A small-molecule ligand and the protein it binds are described below.
Small molecule (SMILES): Clc1ccc(COC(Cn2ccnc2)c2ccc(Cl)cc2Cl)cc1

Sequence of chain 1.A:
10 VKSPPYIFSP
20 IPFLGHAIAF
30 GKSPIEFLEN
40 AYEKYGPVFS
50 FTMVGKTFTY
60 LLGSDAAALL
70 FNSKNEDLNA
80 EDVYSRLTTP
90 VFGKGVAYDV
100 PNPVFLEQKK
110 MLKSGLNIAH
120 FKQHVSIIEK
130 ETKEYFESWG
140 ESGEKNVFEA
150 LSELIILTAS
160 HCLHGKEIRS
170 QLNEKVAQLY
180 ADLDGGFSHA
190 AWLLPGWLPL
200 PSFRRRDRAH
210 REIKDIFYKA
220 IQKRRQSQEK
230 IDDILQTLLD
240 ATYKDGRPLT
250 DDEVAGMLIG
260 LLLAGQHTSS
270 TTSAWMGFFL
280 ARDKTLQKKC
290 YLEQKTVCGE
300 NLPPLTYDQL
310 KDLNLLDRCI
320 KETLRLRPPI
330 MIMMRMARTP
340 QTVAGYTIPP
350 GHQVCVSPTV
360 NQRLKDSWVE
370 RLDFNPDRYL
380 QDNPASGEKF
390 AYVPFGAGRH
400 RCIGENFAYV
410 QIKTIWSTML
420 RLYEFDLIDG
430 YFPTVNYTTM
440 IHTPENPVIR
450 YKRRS

Binding-site contacts:
Ligand atom C3 contacts residue ILE329 of chain 1.A at 3.4 Å (hydrophobic).
Ligand atom C10 contacts residue ALA263 of chain 1.A at 3.6 Å (hydrophobic).
Ligand atom C9 contacts residue ECL1 of chain 1.E at 0.2 Å.
Ligand atom C9 contacts residue ALA263 of chain 1.A at 3.6 Å (hydrophobic).
Ligand atom C7 contacts residue ECL1 of chain 1.E at 0.3 Å.
Ligand atom C16 contacts residue ECL1 of chain 1.E at 0.5 Å.
Ligand atom C17 contacts residue PHE186 of chain 1.A at 3.3 Å (hydrophobic).
Ligand atom C5 contacts residue ECL1 of chain 1.E at 0.8 Å.
Ligand atom C2 contacts residue ECL1 of chain 1.E at 0.7 Å.
Ligand atom CL4 contacts residue TYR83 of chain 1.A at 3.4 Å.
Ligand atom O20 contacts residue ECL1 of chain 1.E at 0.9 Å (h-bond).
Ligand atom N19 contacts residue ECL1 of chain 1.E at 0.2 Å (h-bond).
Ligand atom CL4 contacts residue ECL1 of chain 1.E at 1.6 Å.
Ligand atom N1 contacts residue ECL1 of chain 1.E at 0.3 Å (h-bond).
Ligand atom C17 contacts residue ECL1 of chain 1.E at 1.2 Å.
Ligand atom C8 contacts residue ECL1 of chain 1.E at 1.1 Å.
Ligand atom C20 contacts residue ECL1 of chain 1.E at 1.0 Å.
Ligand atom C6 contacts residue ECL1 of chain 1.E at 0.2 Å.
Ligand atom CL8 contacts residue LEU86 of chain 1.A at 3.3 Å.
Ligand atom N1 contacts residue ILE329 of chain 1.A at 3.4 Å.
Ligand atom C19 contacts residue ILE329 of chain 1.A at 3.5 Å (hydrophobic).
Ligand atom C15 contacts residue TYR83 of chain 1.A at 3.4 Å (hydrophobic).
Ligand atom C13 contacts residue ECL1 of chain 1.E at 0.7 Å.
Ligand atom C3 contacts residue ECL1 of chain 1.E at 0.1 Å.
Ligand atom C15 contacts residue ECL1 of chain 1.E at 0.4 Å.
Ligand atom CL2 contacts residue ECL1 of chain 1.E at 0.8 Å.
Ligand atom CL8 contacts residue ECL1 of chain 1.E at 0.7 Å.
Ligand atom C10 contacts residue HEM1 of chain 1.F at 3.3 Å.
Ligand atom C14 contacts residue ECL1 of chain 1.E at 0.7 Å.
Ligand atom C9 contacts residue HEM1 of chain 1.F at 3.6 Å.
Ligand atom N19 contacts residue HEM1 of chain 1.F at 2.3 Å.
Ligand atom CL8 contacts residue TYR83 of chain 1.A at 3.4 Å.
Ligand atom C10 contacts residue ECL1 of chain 1.E at 0.5 Å.
Ligand atom C19 contacts residue ECL1 of chain 1.E at 0.3 Å.
Ligand atom C3 contacts residue HEM1 of chain 1.F at 3.2 Å.
Ligand atom C21 contacts residue ECL1 of chain 1.E at 1.2 Å.
Ligand atom C1 contacts residue ECL1 of chain 1.E at 0.8 Å.
Ligand atom C6 contacts residue ALA263 of chain 1.A at 3.3 Å (hydrophobic).
Ligand atom C11 contacts residue ECL1 of chain 1.E at 0.5 Å.
Ligand atom C6 contacts residue HEM1 of chain 1.F at 3.3 Å.